Binding-site contacts:
Ligand atom C1 contacts residue VAL3 of chain 2.B at 3.5 Å (hydrophobic).
Ligand atom C5 contacts residue THR2 of chain 2.B at 2.9 Å.
Ligand atom O6 contacts residue THR2 of chain 2.B at 4.1 Å.
Ligand atom O3 contacts residue THR2 of chain 2.B at 4.1 Å.
Ligand atom O5 contacts residue VAL3 of chain 2.B at 4.5 Å.
Ligand atom C2 contacts residue THR2 of chain 2.B at 2.4 Å.
Ligand atom C3 contacts residue THR2 of chain 2.B at 2.8 Å.
Ligand atom O5 contacts residue THR2 of chain 2.B at 2.4 Å (h-bond).
Ligand atom O2 contacts residue VAL3 of chain 2.B at 3.9 Å.
Ligand atom C1 contacts residue THR2 of chain 2.B at 1.4 Å.
Ligand atom C2 contacts residue VAL3 of chain 2.B at 4.1 Å (hydrophobic).
Ligand atom O4 contacts residue THR2 of chain 2.B at 4.4 Å.
Ligand atom C6 contacts residue THR2 of chain 2.B at 4.2 Å.
Ligand atom O2 contacts residue THR2 of chain 2.B at 3.6 Å.
Ligand atom C4 contacts residue THR2 of chain 2.B at 3.4 Å.

Sequence of chain 2.B:
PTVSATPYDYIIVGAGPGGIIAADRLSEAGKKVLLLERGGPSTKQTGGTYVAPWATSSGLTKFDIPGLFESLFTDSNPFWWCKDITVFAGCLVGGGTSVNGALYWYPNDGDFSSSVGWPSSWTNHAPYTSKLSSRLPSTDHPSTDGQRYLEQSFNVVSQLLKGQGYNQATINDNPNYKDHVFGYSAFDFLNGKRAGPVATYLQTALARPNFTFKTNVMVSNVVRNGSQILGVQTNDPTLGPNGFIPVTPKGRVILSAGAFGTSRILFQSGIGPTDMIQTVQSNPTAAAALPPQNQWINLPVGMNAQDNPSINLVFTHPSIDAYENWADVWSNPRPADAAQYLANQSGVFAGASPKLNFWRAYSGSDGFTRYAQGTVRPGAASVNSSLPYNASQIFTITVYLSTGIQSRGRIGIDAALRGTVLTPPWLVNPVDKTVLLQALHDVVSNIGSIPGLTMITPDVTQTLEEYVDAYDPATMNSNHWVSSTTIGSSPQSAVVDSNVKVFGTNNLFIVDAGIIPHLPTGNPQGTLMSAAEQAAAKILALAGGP

The small molecule below binds the protein below.
Small molecule (SMILES): OC[C@H]1O[C@H](O)[C@@H](O)[C@@H](O)[C@@H]1O